A protein and the small-molecule ligand that binds it are described below.
Small molecule (SMILES): Nc1ncnc2c1ncn2[C@@H]1O[C@H](CO[P](=O)(O)O[P](=O)(O)NP(=O)(O)O)[C@@H](O)[C@H]1O

Binding-site contacts:
Ligand atom O3' contacts residue SER80 of chain 1.A at 2.9 Å (h-bond).
Ligand atom O1G contacts residue GLY98 of chain 1.A at 3.1 Å (h-bond).
Ligand atom O2B contacts residue ASN35 of chain 1.A at 3.2 Å (h-bond).
Ligand atom O1A contacts residue ALA100 of chain 1.A at 3.2 Å.
Ligand atom O3G contacts residue ARG97 of chain 1.A at 2.8 Å (salt-bridge).
Ligand atom O2B contacts residue LYS81 of chain 1.A at 2.8 Å (salt-bridge).
Ligand atom PB contacts residue MG1 of chain 1.C at 3.2 Å.
Ligand atom N6 contacts residue THR145 of chain 1.A at 3.5 Å.
Ligand atom O2A contacts residue NA1 of chain 1.B at 2.9 Å (h-bond).
Ligand atom O1G contacts residue GLU99 of chain 1.A at 2.9 Å (salt-bridge).
Ligand atom N3B contacts residue GLY98 of chain 1.A at 3.0 Å (h-bond).
Ligand atom PG contacts residue LYS309 of chain 1.A at 3.5 Å.
Ligand atom O3A contacts residue GLY98 of chain 1.A at 3.4 Å.
Ligand atom O3G contacts residue PHE96 of chain 1.A at 3.0 Å (h-bond).
Ligand atom N7 contacts residue ASN35 of chain 1.A at 3.2 Å.
Ligand atom O2' contacts residue SER80 of chain 1.A at 2.5 Å (h-bond).
Ligand atom N3B contacts residue MG1 of chain 1.C at 3.5 Å.
Ligand atom PG contacts residue MG1 of chain 1.C at 3.4 Å.
Ligand atom O3G contacts residue LYS309 of chain 1.A at 2.7 Å (salt-bridge).
Ligand atom O5' contacts residue LEU101 of chain 1.A at 3.2 Å.
Ligand atom PA contacts residue MG1 of chain 1.C at 3.5 Å.
Ligand atom O2' contacts residue ILE5 of chain 2.A at 3.3 Å.
Ligand atom N3B contacts residue GLY95 of chain 1.A at 3.5 Å.
Ligand atom O1A contacts residue MG1 of chain 1.C at 2.5 Å.
Ligand atom O2G contacts residue LYS309 of chain 1.A at 3.2 Å (salt-bridge).
Ligand atom N1 contacts residue ALA39 of chain 1.A at 3.3 Å.
Ligand atom O2G contacts residue MG1 of chain 1.C at 2.3 Å.
Ligand atom N1 contacts residue THR145 of chain 1.A at 3.2 Å (h-bond).
Ligand atom N3B contacts residue PHE96 of chain 1.A at 3.0 Å (h-bond).
Ligand atom O3' contacts residue THR79 of chain 1.A at 3.4 Å (h-bond).
Ligand atom N3B contacts residue ARG97 of chain 1.A at 3.2 Å (salt-bridge).
Ligand atom O2B contacts residue MG1 of chain 1.C at 2.5 Å.
Ligand atom O1B contacts residue THR79 of chain 1.A at 2.6 Å (h-bond).
Ligand atom O1A contacts residue ASN35 of chain 1.A at 2.9 Å (h-bond).
Ligand atom O2A contacts residue LEU101 of chain 1.A at 2.8 Å (h-bond).
Ligand atom PG contacts residue ARG97 of chain 1.A at 3.5 Å.
Ligand atom N3 contacts residue ILE65 of chain 1.A at 3.3 Å.
Ligand atom O3A contacts residue MG1 of chain 1.C at 3.4 Å.
Ligand atom O1G contacts residue ALA100 of chain 1.A at 2.9 Å (h-bond).
Ligand atom N6 contacts residue ASP60 of chain 1.A at 2.8 Å (salt-bridge).

Sequence of chain 2.A:
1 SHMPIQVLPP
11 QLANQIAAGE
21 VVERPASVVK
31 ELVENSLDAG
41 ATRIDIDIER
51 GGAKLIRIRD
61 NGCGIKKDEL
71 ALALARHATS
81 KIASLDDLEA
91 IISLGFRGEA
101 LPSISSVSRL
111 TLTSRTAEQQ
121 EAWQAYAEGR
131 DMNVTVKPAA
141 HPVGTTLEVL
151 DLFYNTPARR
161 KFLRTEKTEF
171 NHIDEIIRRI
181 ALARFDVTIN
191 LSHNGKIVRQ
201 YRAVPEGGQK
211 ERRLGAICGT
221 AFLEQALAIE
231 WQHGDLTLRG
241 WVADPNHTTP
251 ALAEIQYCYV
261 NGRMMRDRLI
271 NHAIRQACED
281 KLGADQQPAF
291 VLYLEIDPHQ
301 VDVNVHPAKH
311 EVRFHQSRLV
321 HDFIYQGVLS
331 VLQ

Sequence of chain 1.A:
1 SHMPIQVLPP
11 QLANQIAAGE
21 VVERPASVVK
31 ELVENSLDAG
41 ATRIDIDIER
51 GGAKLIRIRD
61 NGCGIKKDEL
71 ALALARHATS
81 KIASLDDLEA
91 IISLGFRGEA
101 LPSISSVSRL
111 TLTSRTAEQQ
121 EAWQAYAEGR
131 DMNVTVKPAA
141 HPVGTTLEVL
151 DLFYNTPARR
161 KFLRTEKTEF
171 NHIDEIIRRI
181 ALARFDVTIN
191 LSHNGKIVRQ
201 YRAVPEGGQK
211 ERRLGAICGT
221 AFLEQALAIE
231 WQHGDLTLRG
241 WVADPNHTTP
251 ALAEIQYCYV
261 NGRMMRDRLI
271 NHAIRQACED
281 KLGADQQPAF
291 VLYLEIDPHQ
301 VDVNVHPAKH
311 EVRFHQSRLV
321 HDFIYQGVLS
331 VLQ